Binding-site contacts:
Ligand atom S contacts residue TYR154 of chain 1.F at 3.4 Å (h-bond).
Ligand atom C5 contacts residue TYR154 of chain 1.F at 4.4 Å (hydrophobic).
Ligand atom C9 contacts residue TYR154 of chain 1.F at 3.1 Å (hydrophobic).
Ligand atom C7 contacts residue TYR154 of chain 1.F at 4.0 Å (hydrophobic).
Ligand atom O1 contacts residue TYR154 of chain 1.F at 2.8 Å (h-bond).
Ligand atom C6 contacts residue PHE162 of chain 1.F at 3.6 Å (hydrophobic).
Ligand atom O2 contacts residue TYR154 of chain 1.F at 3.5 Å.
Ligand atom C8 contacts residue TYR154 of chain 1.F at 3.3 Å (hydrophobic).
Ligand atom O3 contacts residue LYS37 of chain 1.F at 2.9 Å.
Ligand atom C7 contacts residue PHE162 of chain 1.F at 3.6 Å (hydrophobic).
Ligand atom C8 contacts residue VAL161 of chain 1.F at 4.2 Å (hydrophobic).
Ligand atom C6 contacts residue VAL161 of chain 1.F at 3.8 Å (hydrophobic).
Ligand atom C6 contacts residue TYR154 of chain 1.F at 4.4 Å (hydrophobic).
Ligand atom C7 contacts residue VAL161 of chain 1.F at 3.5 Å (hydrophobic).
Ligand atom C10 contacts residue TYR154 of chain 1.F at 3.7 Å (hydrophobic).
Ligand atom S contacts residue LYS37 of chain 1.F at 4.0 Å.
Ligand atom C1 contacts residue TYR154 of chain 1.F at 4.5 Å (hydrophobic).
Ligand atom O2 contacts residue LYS37 of chain 1.F at 4.0 Å.

This protein binds this small molecule.
Small molecule (SMILES): O=S(=O)(O)c1cccc2cccc(Nc3ccccc3)c12

Sequence of chain 1.F:
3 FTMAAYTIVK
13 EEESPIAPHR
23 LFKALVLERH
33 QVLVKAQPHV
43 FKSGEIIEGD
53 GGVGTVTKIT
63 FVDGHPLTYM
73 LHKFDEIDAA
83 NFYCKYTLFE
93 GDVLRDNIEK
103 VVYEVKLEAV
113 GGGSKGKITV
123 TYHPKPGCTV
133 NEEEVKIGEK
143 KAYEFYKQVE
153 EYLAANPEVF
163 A